Sequence of chain 1.A:
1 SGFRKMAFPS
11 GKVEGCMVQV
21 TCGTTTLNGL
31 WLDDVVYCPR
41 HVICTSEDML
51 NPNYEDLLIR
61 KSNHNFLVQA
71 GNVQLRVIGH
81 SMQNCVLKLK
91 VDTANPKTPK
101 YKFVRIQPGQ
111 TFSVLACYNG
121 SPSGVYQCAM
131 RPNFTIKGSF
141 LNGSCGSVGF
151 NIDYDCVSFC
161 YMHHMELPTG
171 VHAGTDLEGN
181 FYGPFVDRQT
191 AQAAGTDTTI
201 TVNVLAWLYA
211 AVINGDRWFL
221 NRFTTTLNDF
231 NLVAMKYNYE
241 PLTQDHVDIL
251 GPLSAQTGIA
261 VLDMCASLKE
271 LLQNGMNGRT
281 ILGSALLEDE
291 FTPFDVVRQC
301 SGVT

Sequence of chain 2.A:
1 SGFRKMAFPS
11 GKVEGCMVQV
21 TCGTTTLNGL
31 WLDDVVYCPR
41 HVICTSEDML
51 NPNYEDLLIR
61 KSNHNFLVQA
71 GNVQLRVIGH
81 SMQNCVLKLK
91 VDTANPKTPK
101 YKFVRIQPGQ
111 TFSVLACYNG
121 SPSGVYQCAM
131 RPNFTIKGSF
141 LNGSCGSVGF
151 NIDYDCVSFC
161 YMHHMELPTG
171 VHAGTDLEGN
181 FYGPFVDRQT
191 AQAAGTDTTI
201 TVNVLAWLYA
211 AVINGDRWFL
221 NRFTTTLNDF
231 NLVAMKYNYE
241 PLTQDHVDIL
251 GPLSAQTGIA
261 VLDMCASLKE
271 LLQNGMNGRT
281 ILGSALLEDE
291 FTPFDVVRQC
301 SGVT

Binding-site contacts:
Ligand atom N3 contacts residue LEU141 of chain 1.A at 3.8 Å.
Ligand atom N1 contacts residue MET165 of chain 1.A at 3.4 Å.
Ligand atom C6 contacts residue MET165 of chain 1.A at 4.0 Å (hydrophobic).
Ligand atom N2 contacts residue SER144 of chain 1.A at 3.9 Å.
Ligand atom C1 contacts residue MET49 of chain 1.A at 3.4 Å (hydrophobic).
Ligand atom N2 contacts residue PHE140 of chain 1.A at 3.5 Å.
Ligand atom O1 contacts residue GLU166 of chain 1.A at 3.1 Å (salt-bridge).
Ligand atom C10 contacts residue ASN142 of chain 1.A at 3.3 Å.
Ligand atom N2 contacts residue MET165 of chain 1.A at 3.9 Å.
Ligand atom C13 contacts residue HIS41 of chain 1.A at 3.7 Å.
Ligand atom N1 contacts residue GLU166 of chain 1.A at 3.3 Å (salt-bridge).
Ligand atom C contacts residue MET165 of chain 1.A at 3.6 Å (hydrophobic).
Ligand atom N1 contacts residue HIS163 of chain 1.A at 2.9 Å (h-bond).
Ligand atom C8 contacts residue PHE140 of chain 1.A at 3.1 Å (hydrophobic).
Ligand atom N1 contacts residue CYS145 of chain 1.A at 3.8 Å.
Ligand atom C contacts residue MET49 of chain 1.A at 3.5 Å (hydrophobic).
Ligand atom C8 contacts residue GLU166 of chain 1.A at 3.6 Å.
Ligand atom C1 contacts residue ARG188 of chain 1.A at 3.8 Å.
Ligand atom N2 contacts residue HIS163 of chain 1.A at 2.7 Å (h-bond).
Ligand atom CL contacts residue HIS41 of chain 1.A at 3.3 Å.
Ligand atom C9 contacts residue LEU141 of chain 1.A at 3.8 Å (hydrophobic).
Ligand atom CL contacts residue MET165 of chain 1.A at 4.0 Å.
Ligand atom C2 contacts residue MET49 of chain 1.A at 3.9 Å (hydrophobic).
Ligand atom CL contacts residue MET49 of chain 1.A at 3.8 Å.
Ligand atom C9 contacts residue ASN142 of chain 1.A at 3.5 Å.
Ligand atom CL contacts residue ASP187 of chain 1.A at 3.1 Å.
Ligand atom N2 contacts residue GLU166 of chain 1.A at 3.6 Å.
Ligand atom C11 contacts residue ASN142 of chain 1.A at 3.8 Å.
Ligand atom N2 contacts residue HIS172 of chain 1.A at 3.9 Å.
Ligand atom C8 contacts residue HIS163 of chain 1.A at 4.0 Å.
Ligand atom N contacts residue CYS145 of chain 1.A at 3.6 Å (h-bond).
Ligand atom C8 contacts residue LEU141 of chain 1.A at 3.8 Å (hydrophobic).
Ligand atom C7 contacts residue GLU166 of chain 1.A at 3.8 Å.
Ligand atom C2 contacts residue GLN189 of chain 1.A at 3.9 Å.
Ligand atom C7 contacts residue CYS145 of chain 1.A at 3.9 Å (hydrophobic).
Ligand atom C13 contacts residue HIS164 of chain 1.A at 3.4 Å.
Ligand atom C6 contacts residue GLU166 of chain 1.A at 4.0 Å.
Ligand atom C13 contacts residue MET165 of chain 1.A at 3.6 Å (hydrophobic).
Ligand atom C1 contacts residue GLN189 of chain 1.A at 4.0 Å.
Ligand atom O1 contacts residue MET165 of chain 1.A at 3.6 Å.

The small molecule below binds the protein below.
Small molecule (SMILES): O=C(Nc1nncn1C1CC1)[C@@H]1COc2ccc(Cl)cc21